Sequence of chain 1.D:
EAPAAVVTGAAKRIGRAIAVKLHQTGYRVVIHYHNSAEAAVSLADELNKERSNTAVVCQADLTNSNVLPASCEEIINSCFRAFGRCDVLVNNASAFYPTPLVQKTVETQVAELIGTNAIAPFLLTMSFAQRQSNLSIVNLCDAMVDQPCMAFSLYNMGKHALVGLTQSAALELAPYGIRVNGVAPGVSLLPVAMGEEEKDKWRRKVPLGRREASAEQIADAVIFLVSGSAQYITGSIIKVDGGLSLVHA

Binding-site contacts:
Ligand atom C10 contacts residue PRO230 of chain 1.D at 3.8 Å (hydrophobic).
Ligand atom N1 contacts residue PHE117 of chain 1.D at 3.8 Å.
Ligand atom N1 contacts residue NAP1 of chain 1.P at 2.9 Å (h-bond).
Ligand atom C3 contacts residue TYR194 of chain 1.D at 3.6 Å (hydrophobic).
Ligand atom C11 contacts residue PHE117 of chain 1.D at 3.8 Å (hydrophobic).
Ligand atom CL1 contacts residue VAL226 of chain 1.D at 4.0 Å.
Ligand atom CL1 contacts residue MET233 of chain 1.D at 3.8 Å.
Ligand atom C3 contacts residue NAP1 of chain 1.P at 3.8 Å.
Ligand atom C16 contacts residue PRO230 of chain 1.D at 3.7 Å (hydrophobic).
Ligand atom N14 contacts residue SER115 of chain 1.D at 2.8 Å (h-bond).
Ligand atom N6 contacts residue NAP1 of chain 1.P at 2.6 Å (h-bond).
Ligand atom C15 contacts residue NAP1 of chain 1.P at 3.7 Å.
Ligand atom C4 contacts residue PHE117 of chain 1.D at 4.0 Å (hydrophobic).
Ligand atom N13 contacts residue NAP1 of chain 1.P at 3.6 Å.
Ligand atom N6 contacts residue PHE117 of chain 1.D at 3.8 Å.
Ligand atom C3 contacts residue PHE117 of chain 1.D at 3.7 Å (hydrophobic).
Ligand atom N1 contacts residue SER115 of chain 1.D at 4.1 Å.
Ligand atom C15 contacts residue ARG34 of chain 1.D at 3.5 Å.
Ligand atom N13 contacts residue PHE117 of chain 1.D at 3.8 Å.
Ligand atom CL1 contacts residue PRO230 of chain 1.D at 4.0 Å.
Ligand atom C9 contacts residue NAP1 of chain 1.P at 3.5 Å.
Ligand atom C15 contacts residue PRO230 of chain 1.D at 4.0 Å (hydrophobic).
Ligand atom C2 contacts residue PHE117 of chain 1.D at 3.6 Å (hydrophobic).
Ligand atom C16 contacts residue PHE117 of chain 1.D at 3.9 Å (hydrophobic).
Ligand atom C16 contacts residue NAP1 of chain 1.P at 4.1 Å.
Ligand atom C11 contacts residue PRO230 of chain 1.D at 3.9 Å (hydrophobic).
Ligand atom CL1 contacts residue TRP241 of chain 1.D at 4.0 Å.
Ligand atom C5 contacts residue NAP1 of chain 1.P at 3.6 Å.
Ligand atom N1 contacts residue TYR194 of chain 1.D at 3.5 Å (h-bond).
Ligand atom C2 contacts residue NAP1 of chain 1.P at 3.4 Å.
Ligand atom C8 contacts residue LEU228 of chain 1.D at 4.0 Å (hydrophobic).
Ligand atom N14 contacts residue PHE117 of chain 1.D at 3.9 Å.
Ligand atom N13 contacts residue TYR194 of chain 1.D at 2.9 Å (h-bond).
Ligand atom C12 contacts residue PHE117 of chain 1.D at 3.4 Å (hydrophobic).
Ligand atom CL1 contacts residue LEU229 of chain 1.D at 3.7 Å.
Ligand atom N14 contacts residue NAP1 of chain 1.P at 3.3 Å (h-bond).
Ligand atom C9 contacts residue PRO230 of chain 1.D at 3.6 Å (hydrophobic).
Ligand atom C2 contacts residue SER115 of chain 1.D at 3.9 Å.
Ligand atom C8 contacts residue NAP1 of chain 1.P at 3.2 Å.
Ligand atom N13 contacts residue ASP181 of chain 1.D at 3.7 Å.

A small-molecule ligand and the protein it binds are described below.
Small molecule (SMILES): CCc1nc(N)nc(N)c1-c1ccc(Cl)cc1